A small-molecule ligand and the protein it binds are described below.
Small molecule (SMILES): COC(=O)c1ccccc1CS(=O)(=O)NC(=O)Nc1nc(OC)cc(OC)n1

Sequence of chain 2.U:
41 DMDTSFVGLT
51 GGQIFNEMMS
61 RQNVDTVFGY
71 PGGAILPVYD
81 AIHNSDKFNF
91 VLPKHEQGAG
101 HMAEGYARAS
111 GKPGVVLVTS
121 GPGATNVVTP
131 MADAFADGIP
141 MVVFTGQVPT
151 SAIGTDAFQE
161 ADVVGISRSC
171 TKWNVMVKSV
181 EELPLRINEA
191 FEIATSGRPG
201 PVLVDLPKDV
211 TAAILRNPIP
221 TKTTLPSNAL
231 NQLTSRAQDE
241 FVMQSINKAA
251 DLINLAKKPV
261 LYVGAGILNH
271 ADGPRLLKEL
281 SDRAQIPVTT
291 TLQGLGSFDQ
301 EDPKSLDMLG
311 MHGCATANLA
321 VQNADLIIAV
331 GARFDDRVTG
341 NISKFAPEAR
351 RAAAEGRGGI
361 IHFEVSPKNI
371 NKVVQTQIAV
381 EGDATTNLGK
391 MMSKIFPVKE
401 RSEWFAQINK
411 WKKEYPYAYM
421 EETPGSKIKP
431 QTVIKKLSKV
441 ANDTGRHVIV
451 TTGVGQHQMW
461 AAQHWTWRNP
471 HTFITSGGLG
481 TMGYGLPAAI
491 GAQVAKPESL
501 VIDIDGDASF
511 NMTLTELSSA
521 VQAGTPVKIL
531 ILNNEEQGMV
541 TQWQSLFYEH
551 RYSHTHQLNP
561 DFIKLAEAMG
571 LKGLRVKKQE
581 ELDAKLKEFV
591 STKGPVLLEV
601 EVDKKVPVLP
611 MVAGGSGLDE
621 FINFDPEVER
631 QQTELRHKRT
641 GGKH

Binding-site contacts:
Ligand atom C4 contacts residue ARG337 of chain 2.U at 3.2 Å.
Ligand atom N3 contacts residue ARG337 of chain 2.U at 3.1 Å (salt-bridge).
Ligand atom OAE contacts residue ALA74 of chain 2.V at 3.4 Å.
Ligand atom OAD contacts residue TRP543 of chain 2.U at 3.7 Å.
Ligand atom OAT contacts residue PHE158 of chain 2.V at 3.5 Å.
Ligand atom CAI contacts residue PHE158 of chain 2.V at 3.8 Å (hydrophobic).
Ligand atom CAJ contacts residue ARG337 of chain 2.U at 3.3 Å.
Ligand atom CAC contacts residue ARG337 of chain 2.U at 3.6 Å.
Ligand atom NAQ contacts residue ARG337 of chain 2.U at 3.5 Å (salt-bridge).
Ligand atom CAA contacts residue ALA74 of chain 2.V at 3.7 Å (hydrophobic).
Ligand atom OAS contacts residue TRP543 of chain 2.U at 3.7 Å.
Ligand atom NAQ contacts residue TRP543 of chain 2.U at 3.4 Å.
Ligand atom CAA contacts residue GLN159 of chain 2.V at 3.7 Å.
Ligand atom CAW contacts residue PRO149 of chain 2.V at 3.5 Å (hydrophobic).
Ligand atom CAC contacts residue FAD1 of chain 2.AC at 3.6 Å.
Ligand atom OAT contacts residue ARG337 of chain 2.U at 2.5 Å (salt-bridge).
Ligand atom CAK contacts residue PHE158 of chain 2.V at 3.4 Å (hydrophobic).
Ligand atom CAH contacts residue ARG337 of chain 2.U at 3.5 Å.
Ligand atom N1 contacts residue TRP543 of chain 2.U at 3.6 Å.
Ligand atom NAP contacts residue TRP543 of chain 2.U at 3.6 Å.
Ligand atom C2 contacts residue TRP543 of chain 2.U at 3.5 Å (hydrophobic).
Ligand atom OAD contacts residue LYS208 of chain 2.V at 3.1 Å.
Ligand atom NAP contacts residue GLY73 of chain 2.V at 3.6 Å.
Ligand atom CAC contacts residue MET311 of chain 2.U at 3.5 Å (hydrophobic).
Ligand atom N3 contacts residue TRP543 of chain 2.U at 3.5 Å.
Ligand atom CAI contacts residue ASP336 of chain 2.U at 3.6 Å.
Ligand atom CAU contacts residue TRP543 of chain 2.U at 3.4 Å (hydrophobic).
Ligand atom N1 contacts residue GLY73 of chain 2.V at 3.4 Å.
Ligand atom CAK contacts residue VAL148 of chain 2.V at 3.5 Å (hydrophobic).
Ligand atom CAC contacts residue PHE158 of chain 2.V at 3.5 Å (hydrophobic).
Ligand atom CAH contacts residue ASP336 of chain 2.U at 3.8 Å.
Ligand atom OAS contacts residue MET539 of chain 2.U at 3.3 Å.
Ligand atom SBB contacts residue ARG337 of chain 2.U at 3.5 Å (salt-bridge).
Ligand atom CAB contacts residue GLY73 of chain 2.V at 3.8 Å.
Ligand atom CAI contacts residue ALA157 of chain 2.V at 3.5 Å (hydrophobic).
Ligand atom C6 contacts residue TRP543 of chain 2.U at 3.5 Å (hydrophobic).
Ligand atom CAB contacts residue VAL540 of chain 2.U at 3.8 Å (hydrophobic).
Ligand atom OAG contacts residue ARG337 of chain 2.U at 2.5 Å (salt-bridge).
Ligand atom CAW contacts residue ARG337 of chain 2.U at 3.5 Å.
Ligand atom CAJ contacts residue PRO149 of chain 2.V at 3.7 Å (hydrophobic).

Sequence of chain 2.V:
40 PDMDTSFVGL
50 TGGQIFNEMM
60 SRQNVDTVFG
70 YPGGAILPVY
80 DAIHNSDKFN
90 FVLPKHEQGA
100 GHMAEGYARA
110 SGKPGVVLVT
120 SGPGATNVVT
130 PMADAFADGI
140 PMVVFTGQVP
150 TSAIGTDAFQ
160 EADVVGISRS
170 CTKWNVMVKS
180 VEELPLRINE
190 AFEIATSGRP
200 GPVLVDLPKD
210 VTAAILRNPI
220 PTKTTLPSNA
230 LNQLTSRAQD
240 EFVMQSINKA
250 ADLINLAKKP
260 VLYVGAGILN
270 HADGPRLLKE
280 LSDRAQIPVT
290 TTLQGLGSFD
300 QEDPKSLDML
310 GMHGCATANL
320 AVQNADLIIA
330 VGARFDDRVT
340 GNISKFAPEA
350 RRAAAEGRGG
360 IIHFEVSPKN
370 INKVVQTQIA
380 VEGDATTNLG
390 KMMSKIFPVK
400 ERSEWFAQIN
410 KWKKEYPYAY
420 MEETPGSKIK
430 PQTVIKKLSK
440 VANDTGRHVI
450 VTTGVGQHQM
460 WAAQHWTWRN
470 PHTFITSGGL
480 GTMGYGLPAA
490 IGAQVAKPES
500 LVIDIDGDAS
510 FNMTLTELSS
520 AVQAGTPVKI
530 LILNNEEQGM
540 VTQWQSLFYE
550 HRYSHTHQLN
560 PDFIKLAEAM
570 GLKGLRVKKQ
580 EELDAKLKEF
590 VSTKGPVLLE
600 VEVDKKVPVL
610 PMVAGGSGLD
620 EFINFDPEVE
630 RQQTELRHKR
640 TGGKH